Binding-site contacts:
Ligand atom O6 contacts residue ARG19 of chain 1.A at 3.3 Å (salt-bridge).
Ligand atom O8 contacts residue TYR33 of chain 1.A at 3.1 Å (h-bond).
Ligand atom O5 contacts residue MG1 of chain 1.C at 2.0 Å.
Ligand atom O2 contacts residue ASN18 of chain 1.A at 3.8 Å.
Ligand atom O8 contacts residue ARG67 of chain 1.A at 2.9 Å (salt-bridge).
Ligand atom C13 contacts residue ASN64 of chain 1.A at 3.3 Å.
Ligand atom C14 contacts residue ALA59 of chain 1.A at 3.3 Å (hydrophobic).
Ligand atom S9 contacts residue GLY17 of chain 1.A at 3.6 Å.
Ligand atom S9 contacts residue ASP16 of chain 1.A at 3.5 Å (salt-bridge).
Ligand atom C10 contacts residue MET15 of chain 1.A at 3.5 Å (hydrophobic).
Ligand atom O6 contacts residue ARG20 of chain 1.A at 2.9 Å (salt-bridge).
Ligand atom C13 contacts residue ALA59 of chain 1.A at 3.6 Å (hydrophobic).
Ligand atom P1 contacts residue ASP16 of chain 1.A at 3.7 Å.
Ligand atom O5 contacts residue GLY17 of chain 1.A at 3.4 Å (h-bond).
Ligand atom O7 contacts residue ARG67 of chain 1.A at 2.9 Å (salt-bridge).
Ligand atom O6 contacts residue ASN18 of chain 1.A at 3.6 Å (h-bond).
Ligand atom O7 contacts residue MG1 of chain 1.C at 2.1 Å.
Ligand atom O7 contacts residue ASP16 of chain 1.A at 3.0 Å (salt-bridge).
Ligand atom C10 contacts residue ASN18 of chain 1.A at 4.0 Å.
Ligand atom C13 contacts residue ARG67 of chain 1.A at 3.8 Å.
Ligand atom P1 contacts residue ARG19 of chain 1.A at 3.8 Å.
Ligand atom O7 contacts residue IPR1 of chain 1.E at 3.4 Å (h-bond).
Ligand atom O2 contacts residue ARG19 of chain 1.A at 3.1 Å.
Ligand atom C10 contacts residue ASP16 of chain 1.A at 3.5 Å.
Ligand atom O5 contacts residue ASP16 of chain 1.A at 2.4 Å (salt-bridge).
Ligand atom S9 contacts residue MET15 of chain 1.A at 3.9 Å.
Ligand atom C12 contacts residue ALA59 of chain 1.A at 3.6 Å (hydrophobic).
Ligand atom P3 contacts residue ASP16 of chain 1.A at 3.7 Å.
Ligand atom S9 contacts residue ASN18 of chain 1.A at 3.3 Å (h-bond).
Ligand atom P3 contacts residue ARG67 of chain 1.A at 3.9 Å.
Ligand atom C11 contacts residue IPR1 of chain 1.E at 3.6 Å.
Ligand atom P3 contacts residue MG1 of chain 1.C at 3.4 Å.
Ligand atom P3 contacts residue ARG19 of chain 1.A at 3.8 Å.
Ligand atom P1 contacts residue MG1 of chain 1.C at 3.1 Å.
Ligand atom O4 contacts residue ARG19 of chain 1.A at 3.8 Å.
Ligand atom C10 contacts residue IPR1 of chain 1.E at 3.3 Å.
Ligand atom O4 contacts residue MG1 of chain 1.C at 3.4 Å.
Ligand atom O6 contacts residue GLY17 of chain 1.A at 3.2 Å.
Ligand atom O2 contacts residue MG1 of chain 1.C at 3.7 Å.
Ligand atom O8 contacts residue ARG19 of chain 1.A at 3.2 Å.

Sequence of chain 1.A:
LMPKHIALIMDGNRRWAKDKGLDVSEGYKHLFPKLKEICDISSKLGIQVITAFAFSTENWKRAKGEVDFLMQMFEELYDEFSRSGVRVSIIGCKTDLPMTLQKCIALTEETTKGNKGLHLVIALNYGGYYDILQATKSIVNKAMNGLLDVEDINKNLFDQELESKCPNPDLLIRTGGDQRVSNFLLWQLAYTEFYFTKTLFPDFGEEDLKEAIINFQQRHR

A small-molecule ligand and the protein it binds are described below.
Small molecule (SMILES): CC(C)=CCS[P](=O)(O)OP(=O)(O)O